Binding-site contacts:
Ligand atom C4 contacts residue ASN27 of chain 1.C at 4.2 Å.
Ligand atom O6 contacts residue ASN27 of chain 1.C at 4.1 Å.
Ligand atom C8 contacts residue GLN19 of chain 1.C at 4.2 Å.
Ligand atom C8 contacts residue LYS26 of chain 1.C at 3.4 Å.
Ligand atom C5 contacts residue ASN27 of chain 1.C at 3.5 Å.
Ligand atom C7 contacts residue ASN27 of chain 1.C at 3.6 Å.
Ligand atom N2 contacts residue ASN27 of chain 1.C at 3.0 Å (h-bond).
Ligand atom C1 contacts residue ASN27 of chain 1.C at 1.4 Å.
Ligand atom C3 contacts residue ASN27 of chain 1.C at 3.8 Å.
Ligand atom O7 contacts residue ASN27 of chain 1.C at 3.8 Å.
Ligand atom O5 contacts residue ASN27 of chain 1.C at 2.2 Å (h-bond).
Ligand atom O5 contacts residue GLN19 of chain 1.C at 4.5 Å.
Ligand atom C2 contacts residue ASN27 of chain 1.C at 2.5 Å.
Ligand atom C6 contacts residue ASN27 of chain 1.C at 4.4 Å.

A protein and the small-molecule ligand that binds it are described below.
Small molecule (SMILES): CC(=O)N[C@H]1[C@H](O[C@H]2[C@H](O)[C@@H](NC(C)=O)CO[C@@H]2CO)O[C@H](CO)[C@@H](O)[C@@H]1O

Sequence of chain 1.C:
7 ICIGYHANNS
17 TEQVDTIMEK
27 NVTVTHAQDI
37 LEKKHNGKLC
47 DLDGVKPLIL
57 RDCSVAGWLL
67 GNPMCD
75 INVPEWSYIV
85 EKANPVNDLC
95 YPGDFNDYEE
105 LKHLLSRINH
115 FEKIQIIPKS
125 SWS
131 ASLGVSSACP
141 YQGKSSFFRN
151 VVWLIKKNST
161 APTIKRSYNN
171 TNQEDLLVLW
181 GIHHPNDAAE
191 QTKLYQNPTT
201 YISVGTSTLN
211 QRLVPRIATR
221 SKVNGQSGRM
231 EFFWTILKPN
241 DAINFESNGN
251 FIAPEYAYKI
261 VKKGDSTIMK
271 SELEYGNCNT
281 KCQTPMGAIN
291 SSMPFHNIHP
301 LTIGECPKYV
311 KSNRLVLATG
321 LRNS